Binding-site contacts:
Ligand atom C6 contacts residue GLU87 of chain 1.B at 4.2 Å.
Ligand atom C1 contacts residue ILE96 of chain 1.B at 4.1 Å (hydrophobic).
Ligand atom C3 contacts residue TYR72 of chain 1.B at 4.1 Å (hydrophobic).
Ligand atom C5 contacts residue PHE100 of chain 1.B at 4.0 Å (hydrophobic).
Ligand atom C2 contacts residue GLU87 of chain 1.B at 3.9 Å.
Ligand atom C4 contacts residue TYR72 of chain 1.B at 4.1 Å (hydrophobic).
Ligand atom O contacts residue LYS92 of chain 1.B at 3.2 Å (salt-bridge).
Ligand atom C contacts residue PHE93 of chain 1.B at 4.3 Å (hydrophobic).
Ligand atom C5 contacts residue PRO9 of chain 1.B at 4.4 Å (hydrophobic).
Ligand atom O contacts residue GLU87 of chain 1.B at 4.3 Å.
Ligand atom C7 contacts residue GLU87 of chain 1.B at 4.0 Å.
Ligand atom C4 contacts residue THR11 of chain 1.B at 3.6 Å.
Ligand atom C5 contacts residue ILE96 of chain 1.B at 4.0 Å (hydrophobic).
Ligand atom N contacts residue TYR72 of chain 1.B at 3.7 Å.
Ligand atom C5 contacts residue TYR72 of chain 1.B at 4.4 Å (hydrophobic).
Ligand atom C1 contacts residue PHE93 of chain 1.B at 3.8 Å (hydrophobic).
Ligand atom C6 contacts residue TYR72 of chain 1.B at 3.4 Å (hydrophobic).
Ligand atom C contacts residue TYR72 of chain 1.B at 4.0 Å (hydrophobic).
Ligand atom C7 contacts residue LYS92 of chain 1.B at 4.3 Å.
Ligand atom C5 contacts residue THR11 of chain 1.B at 4.5 Å.
Ligand atom C contacts residue PRO9 of chain 1.B at 3.6 Å (hydrophobic).
Ligand atom C2 contacts residue TYR72 of chain 1.B at 4.1 Å (hydrophobic).
Ligand atom C contacts residue ILE96 of chain 1.B at 4.2 Å (hydrophobic).
Ligand atom C7 contacts residue TYR72 of chain 1.B at 4.1 Å (hydrophobic).
Ligand atom N contacts residue GLU87 of chain 1.B at 4.2 Å.
Ligand atom C8 contacts residue LYS92 of chain 1.B at 4.3 Å.

This small molecule binds to this protein.
Small molecule (SMILES): NCCNC(=O)CC1CCCCC1

Sequence of chain 1.B:
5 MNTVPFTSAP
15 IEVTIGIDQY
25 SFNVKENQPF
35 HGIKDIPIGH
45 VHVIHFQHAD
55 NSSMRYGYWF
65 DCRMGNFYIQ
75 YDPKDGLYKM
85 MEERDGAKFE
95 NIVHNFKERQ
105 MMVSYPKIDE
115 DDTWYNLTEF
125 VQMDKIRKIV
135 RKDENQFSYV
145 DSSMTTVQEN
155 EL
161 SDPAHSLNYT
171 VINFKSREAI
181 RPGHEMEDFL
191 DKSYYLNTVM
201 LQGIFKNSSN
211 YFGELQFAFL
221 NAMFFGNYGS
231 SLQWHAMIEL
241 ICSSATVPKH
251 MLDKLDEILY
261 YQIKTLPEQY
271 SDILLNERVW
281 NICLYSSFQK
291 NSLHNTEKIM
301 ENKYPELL